Binding-site contacts:
Ligand atom C8 contacts residue PHE115 of chain 1.H at 3.9 Å (hydrophobic).
Ligand atom C1 contacts residue THR50 of chain 1.H at 4.0 Å.
Ligand atom C7 contacts residue SER55 of chain 1.H at 4.3 Å.
Ligand atom C7 contacts residue ASN48 of chain 1.H at 3.4 Å.
Ligand atom C7 contacts residue GLY53 of chain 1.H at 4.2 Å.
Ligand atom C8 contacts residue THR50 of chain 1.H at 3.6 Å.
Ligand atom O6 contacts residue SER52 of chain 1.H at 4.3 Å.
Ligand atom C5 contacts residue THR50 of chain 1.H at 3.4 Å.
Ligand atom C8 contacts residue TYR59 of chain 1.H at 3.2 Å (hydrophobic).
Ligand atom C8 contacts residue SER55 of chain 1.H at 2.9 Å.
Ligand atom C5 contacts residue ASN48 of chain 1.H at 3.7 Å.
Ligand atom O3 contacts residue LYS112 of chain 1.H at 4.4 Å.
Ligand atom C6 contacts residue SER52 of chain 1.H at 4.0 Å.
Ligand atom C7 contacts residue THR57 of chain 1.H at 3.8 Å.
Ligand atom O7 contacts residue ASN48 of chain 1.H at 3.6 Å (h-bond).
Ligand atom O1S6 contacts residue SER52 of chain 1.H at 3.5 Å (h-bond).
Ligand atom N2 contacts residue ASN48 of chain 1.H at 2.8 Å (h-bond).
Ligand atom C8 contacts residue ASN114 of chain 1.H at 4.2 Å.
Ligand atom C1 contacts residue ASN48 of chain 1.H at 1.5 Å.
Ligand atom C8 contacts residue GLY53 of chain 1.H at 3.5 Å.
Ligand atom N2 contacts residue GLY53 of chain 1.H at 3.8 Å.
Ligand atom C8 contacts residue TYR139 of chain 1.H at 3.5 Å (hydrophobic).
Ligand atom C8 contacts residue ASN48 of chain 1.H at 4.4 Å.
Ligand atom C6 contacts residue THR50 of chain 1.H at 3.5 Å.
Ligand atom C4 contacts residue ASN48 of chain 1.H at 4.3 Å.
Ligand atom C8 contacts residue ARG56 of chain 1.H at 4.4 Å.
Ligand atom C3 contacts residue ASN48 of chain 1.H at 3.8 Å.
Ligand atom N2 contacts residue TYR139 of chain 1.H at 3.9 Å.
Ligand atom C7 contacts residue TYR139 of chain 1.H at 4.0 Å (hydrophobic).
Ligand atom O1S6 contacts residue GLY53 of chain 1.H at 3.9 Å.
Ligand atom C7 contacts residue TYR59 of chain 1.H at 3.3 Å (hydrophobic).
Ligand atom C2 contacts residue ASN48 of chain 1.H at 2.5 Å.
Ligand atom O5 contacts residue ASN48 of chain 1.H at 2.4 Å (h-bond).
Ligand atom O7 contacts residue TYR59 of chain 1.H at 2.6 Å (h-bond).
Ligand atom O5 contacts residue THR50 of chain 1.H at 3.4 Å.
Ligand atom C6 contacts residue GLY53 of chain 1.H at 3.8 Å.
Ligand atom C8 contacts residue THR57 of chain 1.H at 3.9 Å.
Ligand atom O7 contacts residue THR57 of chain 1.H at 3.2 Å.

This protein binds this small molecule.
Small molecule (SMILES): CC(=O)N[C@H]1[C@H](O[C@H]2[C@H](O)[C@@H](NC(C)=O)CO[C@@H]2CO)O[C@H](CO)[C@@H](O)[C@@H]1O[C@@H]1O[C@H](CS(=O)(=O)O)[C@@H](O)[C@H](O)[C@H]1O

Sequence of chain 1.H:
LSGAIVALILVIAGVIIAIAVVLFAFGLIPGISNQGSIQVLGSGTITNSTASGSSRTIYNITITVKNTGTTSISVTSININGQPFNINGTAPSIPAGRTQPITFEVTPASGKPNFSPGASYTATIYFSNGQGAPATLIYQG